Binding-site contacts:
Ligand atom O3' contacts residue GLY100 of chain 1.M at 3.4 Å.
Ligand atom O3' contacts residue PHE263 of chain 1.M at 3.8 Å.
Ligand atom OP1 contacts residue THR105 of chain 1.M at 2.8 Å (h-bond).
Ligand atom OP1 contacts residue GLY102 of chain 1.M at 2.7 Å (h-bond).
Ligand atom OP2 contacts residue CA1 of chain 1.TA at 3.7 Å.
Ligand atom C4 contacts residue 1RY1 of chain 1.RA at 3.4 Å.
Ligand atom C4' contacts residue TRP99 of chain 1.M at 3.6 Å (hydrophobic).
Ligand atom O3' contacts residue TRP99 of chain 1.M at 3.4 Å.
Ligand atom OP2 contacts residue GLY102 of chain 1.M at 3.8 Å.
Ligand atom O3' contacts residue ALA101 of chain 1.M at 3.8 Å.
Ligand atom OP2 contacts residue LYS104 of chain 1.M at 2.9 Å (salt-bridge).
Ligand atom OP1 contacts residue LYS104 of chain 1.M at 3.6 Å.
Ligand atom OP1 contacts residue TRP99 of chain 1.M at 3.7 Å.
Ligand atom P contacts residue CA1 of chain 1.TA at 3.4 Å.
Ligand atom C5' contacts residue GLY100 of chain 1.M at 3.4 Å.
Ligand atom O3' contacts residue LYS104 of chain 1.M at 3.8 Å.
Ligand atom C4' contacts residue GLY100 of chain 1.M at 3.5 Å.
Ligand atom O5' contacts residue LYS104 of chain 1.M at 3.8 Å.
Ligand atom OP1 contacts residue GLY100 of chain 1.M at 2.8 Å (h-bond).
Ligand atom O5' contacts residue GLY102 of chain 1.M at 3.4 Å (h-bond).
Ligand atom C5' contacts residue GLY102 of chain 1.M at 3.4 Å.
Ligand atom O3' contacts residue LYS229 of chain 1.M at 2.9 Å (salt-bridge).
Ligand atom OP1 contacts residue ILE98 of chain 1.M at 3.6 Å (h-bond).
Ligand atom OP1 contacts residue ALA101 of chain 1.M at 3.5 Å (h-bond).
Ligand atom OP1 contacts residue CA1 of chain 1.TA at 2.4 Å.
Ligand atom OP1 contacts residue LYS104 of chain 1.M at 3.8 Å.
Ligand atom C5' contacts residue TRP99 of chain 1.M at 3.8 Å (hydrophobic).
Ligand atom OP1 contacts residue ARG245 of chain 1.M at 3.0 Å (salt-bridge).
Ligand atom OP2 contacts residue THR103 of chain 1.M at 3.5 Å (h-bond).
Ligand atom C5 contacts residue 1RY1 of chain 1.RA at 3.1 Å.
Ligand atom P contacts residue LYS104 of chain 1.M at 3.8 Å.
Ligand atom N4 contacts residue 1RY1 of chain 1.RA at 3.4 Å.
Ligand atom C4' contacts residue LYS229 of chain 1.M at 3.8 Å.
Ligand atom O2 contacts residue TYR262 of chain 1.M at 3.5 Å (h-bond).
Ligand atom P contacts residue TRP99 of chain 1.M at 3.8 Å.
Ligand atom P contacts residue GLY102 of chain 1.M at 3.6 Å.
Ligand atom C3' contacts residue LYS229 of chain 1.M at 3.8 Å.
Ligand atom OP1 contacts residue TRP99 of chain 1.M at 3.0 Å (h-bond).
Ligand atom C5' contacts residue LEU231 of chain 1.M at 3.5 Å (hydrophobic).
Ligand atom OP1 contacts residue ALA101 of chain 1.M at 3.8 Å.

A protein and the small-molecule ligand that binds it are described below.
Small molecule (SMILES): Cc1cn([C@H]2C[C@H](O[P](=O)(O)OC[C@H]3O[C@@H](n4cnc5c(N)ncnc54)C[C@@H]3O[P](=O)(O)OC[C@H]3O[C@@H](n4ccc(N)nc4=O)C[C@@H]3O)[C@@H](CO[P](=O)(O)O[C@H]3C[C@H](n4cnc5c(=O)nc(N)[nH]c54)O[C@@H]3CO[P](=O)(O)O[C@H]3C[C@H](n4cnc5c(N)ncnc54)O[C@@H]3CO[P](=O)(O)O[C@H]3C[C@H](n4ccc(N)nc4=O)O[C@@H]3CO)O2)c(=O)[nH]c1=O

Sequence of chain 1.M:
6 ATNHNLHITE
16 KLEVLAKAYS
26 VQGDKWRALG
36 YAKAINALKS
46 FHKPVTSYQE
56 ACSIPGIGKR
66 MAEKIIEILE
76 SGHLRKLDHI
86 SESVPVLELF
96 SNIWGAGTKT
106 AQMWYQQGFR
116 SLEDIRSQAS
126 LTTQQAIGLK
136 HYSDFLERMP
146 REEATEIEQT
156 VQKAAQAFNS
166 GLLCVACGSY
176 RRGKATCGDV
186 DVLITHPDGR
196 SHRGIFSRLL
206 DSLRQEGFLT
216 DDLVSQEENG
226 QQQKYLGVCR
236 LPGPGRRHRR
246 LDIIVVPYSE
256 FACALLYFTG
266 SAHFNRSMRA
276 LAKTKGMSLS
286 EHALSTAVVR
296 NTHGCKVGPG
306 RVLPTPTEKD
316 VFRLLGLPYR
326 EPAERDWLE